Binding-site contacts:
Ligand atom C4 contacts residue PRO15 of chain 1.G at 3.8 Å (hydrophobic).
Ligand atom I3 contacts residue GLY14 of chain 1.G at 3.9 Å.
Ligand atom I3 contacts residue GLN177 of chain 1.H at 3.9 Å.
Ligand atom C5 contacts residue FE1 of chain 1.Y at 3.5 Å.
Ligand atom C1 contacts residue PRO15 of chain 1.G at 3.1 Å (hydrophobic).
Ligand atom O4 contacts residue HIS162 of chain 1.H at 2.8 Å (h-bond).
Ligand atom C3 contacts residue PRO15 of chain 1.G at 3.5 Å (hydrophobic).
Ligand atom O4 contacts residue ARG157 of chain 1.H at 4.3 Å.
Ligand atom C6 contacts residue TYR16 of chain 1.G at 3.2 Å (hydrophobic).
Ligand atom C2 contacts residue PRO15 of chain 1.G at 3.2 Å (hydrophobic).
Ligand atom I3 contacts residue FE1 of chain 1.Y at 4.3 Å.
Ligand atom I3 contacts residue THR12 of chain 1.G at 4.0 Å.
Ligand atom C7 contacts residue PRO15 of chain 1.G at 3.3 Å (hydrophobic).
Ligand atom C5 contacts residue TYR108 of chain 1.H at 3.8 Å (hydrophobic).
Ligand atom C4 contacts residue TYR16 of chain 1.G at 4.3 Å (hydrophobic).
Ligand atom I3 contacts residue ARG157 of chain 1.H at 3.4 Å.
Ligand atom C4 contacts residue HIS162 of chain 1.H at 4.1 Å.
Ligand atom O4 contacts residue TYR147 of chain 1.H at 2.4 Å (h-bond).
Ligand atom O2 contacts residue TRP149 of chain 1.H at 4.2 Å.
Ligand atom C6 contacts residue TYR147 of chain 1.H at 3.8 Å (hydrophobic).
Ligand atom C3 contacts residue FE1 of chain 1.Y at 3.9 Å.
Ligand atom C5 contacts residue TYR147 of chain 1.H at 2.9 Å (hydrophobic).
Ligand atom C3 contacts residue GLY14 of chain 1.G at 4.2 Å.
Ligand atom O4 contacts residue HIS160 of chain 1.H at 3.5 Å (h-bond).
Ligand atom O4 contacts residue FE1 of chain 1.Y at 1.6 Å.
Ligand atom C7 contacts residue TRP149 of chain 1.H at 4.2 Å (hydrophobic).
Ligand atom C3 contacts residue TYR147 of chain 1.H at 3.5 Å (hydrophobic).
Ligand atom O2 contacts residue TYR16 of chain 1.G at 4.1 Å.
Ligand atom C4 contacts residue TYR147 of chain 1.H at 2.6 Å (hydrophobic).
Ligand atom O1 contacts residue TRP149 of chain 1.H at 3.7 Å.
Ligand atom C4 contacts residue TYR108 of chain 1.H at 4.1 Å (hydrophobic).
Ligand atom O4 contacts residue TYR108 of chain 1.H at 3.0 Å (h-bond).
Ligand atom C4 contacts residue FE1 of chain 1.Y at 2.8 Å.
Ligand atom C6 contacts residue PRO15 of chain 1.G at 3.4 Å (hydrophobic).
Ligand atom C5 contacts residue PRO15 of chain 1.G at 3.9 Å (hydrophobic).
Ligand atom O1 contacts residue PRO15 of chain 1.G at 3.8 Å.
Ligand atom I3 contacts residue HIS162 of chain 1.H at 4.0 Å.
Ligand atom I3 contacts residue ILE191 of chain 1.H at 3.7 Å.
Ligand atom O2 contacts residue PRO15 of chain 1.G at 3.6 Å.
Ligand atom C5 contacts residue TYR16 of chain 1.G at 3.2 Å (hydrophobic).

Sequence of chain 1.H:
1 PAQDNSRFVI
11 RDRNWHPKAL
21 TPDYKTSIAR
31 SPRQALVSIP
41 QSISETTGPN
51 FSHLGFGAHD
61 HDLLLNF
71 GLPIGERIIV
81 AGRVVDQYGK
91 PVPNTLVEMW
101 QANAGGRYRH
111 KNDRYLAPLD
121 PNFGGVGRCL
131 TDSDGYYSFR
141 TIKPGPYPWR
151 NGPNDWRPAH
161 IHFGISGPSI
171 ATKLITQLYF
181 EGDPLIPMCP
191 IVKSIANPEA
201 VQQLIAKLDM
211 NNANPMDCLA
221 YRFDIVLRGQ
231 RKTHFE

The protein below binds the small molecule below.
Small molecule (SMILES): O=C(O)c1ccc(O)c(I)c1

Sequence of chain 1.G:
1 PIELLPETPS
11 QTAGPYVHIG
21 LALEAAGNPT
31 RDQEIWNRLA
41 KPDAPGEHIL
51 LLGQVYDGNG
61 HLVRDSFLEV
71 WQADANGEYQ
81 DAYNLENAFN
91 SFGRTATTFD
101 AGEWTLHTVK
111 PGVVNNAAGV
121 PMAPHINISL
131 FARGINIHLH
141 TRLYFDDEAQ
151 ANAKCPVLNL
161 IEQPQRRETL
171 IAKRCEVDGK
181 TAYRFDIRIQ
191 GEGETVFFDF